Sequence of chain 4.A:
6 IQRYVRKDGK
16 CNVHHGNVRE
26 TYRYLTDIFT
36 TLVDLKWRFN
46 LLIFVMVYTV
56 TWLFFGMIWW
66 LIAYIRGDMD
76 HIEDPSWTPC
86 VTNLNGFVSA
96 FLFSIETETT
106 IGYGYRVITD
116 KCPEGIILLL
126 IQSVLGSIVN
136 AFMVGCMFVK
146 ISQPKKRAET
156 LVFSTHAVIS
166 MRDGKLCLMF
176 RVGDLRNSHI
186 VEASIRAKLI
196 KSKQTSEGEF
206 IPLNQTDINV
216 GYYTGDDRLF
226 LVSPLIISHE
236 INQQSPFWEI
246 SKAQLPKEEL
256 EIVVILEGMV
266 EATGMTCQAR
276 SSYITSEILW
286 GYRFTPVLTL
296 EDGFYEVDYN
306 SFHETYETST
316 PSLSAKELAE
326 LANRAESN

Binding-site contacts:
Ligand atom C3C contacts residue TRP42 of chain 4.A at 3.5 Å (hydrophobic).
Ligand atom O53 contacts residue GLN148 of chain 4.A at 4.3 Å.
Ligand atom C3C contacts residue ARG43 of chain 4.A at 4.2 Å.
Ligand atom O41 contacts residue LYS151 of chain 4.A at 4.3 Å.
Ligand atom O53 contacts residue LYS145 of chain 4.A at 4.0 Å.
Ligand atom O52 contacts residue LYS150 of chain 4.A at 2.7 Å (salt-bridge).
Ligand atom C6 contacts residue LYS41 of chain 4.A at 3.9 Å.
Ligand atom O52 contacts residue LYS151 of chain 4.A at 3.6 Å.
Ligand atom C1 contacts residue TRP42 of chain 4.A at 4.3 Å (hydrophobic).
Ligand atom P5 contacts residue LYS151 of chain 4.A at 4.0 Å.
Ligand atom O11 contacts residue ARG43 of chain 4.A at 3.2 Å (salt-bridge).
Ligand atom O2 contacts residue LYS41 of chain 4.A at 3.3 Å.
Ligand atom P4 contacts residue LYS15 of chain 4.A at 3.2 Å.
Ligand atom P5 contacts residue LYS145 of chain 4.A at 4.2 Å.
Ligand atom O6 contacts residue TRP42 of chain 4.A at 2.8 Å (h-bond).
Ligand atom O6 contacts residue LYS41 of chain 4.A at 3.3 Å.
Ligand atom O1 contacts residue LYS41 of chain 4.A at 3.8 Å.
Ligand atom O4 contacts residue LYS151 of chain 4.A at 4.2 Å.
Ligand atom O6 contacts residue LEU40 of chain 4.A at 4.2 Å.
Ligand atom O41 contacts residue LYS150 of chain 4.A at 4.4 Å.
Ligand atom O13 contacts residue TRP42 of chain 4.A at 3.6 Å.
Ligand atom O51 contacts residue LYS145 of chain 4.A at 3.5 Å (salt-bridge).
Ligand atom P1 contacts residue TRP42 of chain 4.A at 4.3 Å.
Ligand atom O42 contacts residue LYS150 of chain 4.A at 4.3 Å.
Ligand atom O2C contacts residue TRP42 of chain 4.A at 3.7 Å.
Ligand atom O11 contacts residue TRP42 of chain 4.A at 3.9 Å.
Ligand atom O51 contacts residue LEU40 of chain 4.A at 4.1 Å.
Ligand atom C6 contacts residue TRP42 of chain 4.A at 3.9 Å (hydrophobic).
Ligand atom O43 contacts residue LYS15 of chain 4.A at 2.9 Å (salt-bridge).
Ligand atom O53 contacts residue LYS151 of chain 4.A at 3.2 Å (salt-bridge).
Ligand atom P5 contacts residue LYS150 of chain 4.A at 3.5 Å.
Ligand atom O41 contacts residue LYS15 of chain 4.A at 4.1 Å.
Ligand atom O53 contacts residue TRP42 of chain 4.A at 3.9 Å.
Ligand atom O51 contacts residue GLN148 of chain 4.A at 4.3 Å.
Ligand atom C1B contacts residue LEU46 of chain 4.A at 4.2 Å (hydrophobic).
Ligand atom C1A contacts residue TRP42 of chain 4.A at 3.9 Å (hydrophobic).
Ligand atom O51 contacts residue LYS150 of chain 4.A at 3.3 Å (salt-bridge).
Ligand atom O42 contacts residue LYS15 of chain 4.A at 2.6 Å (salt-bridge).
Ligand atom O1 contacts residue TRP42 of chain 4.A at 3.8 Å.
Ligand atom C2C contacts residue TRP42 of chain 4.A at 4.0 Å (hydrophobic).

The small molecule below binds the protein below.
Small molecule (SMILES): CCCCCCCC(=O)OC[C@H](COP(=O)(O)O[C@@H]1[C@H](O)[C@H](O)[C@@H](OP(=O)(O)O)[C@H](OP(=O)(O)O)[C@H]1O)OC(=O)CCCCCCC